A small-molecule ligand and the protein it binds are described below.
Small molecule (SMILES): O=C(O)c1ccnc(-c2cc[nH]n2)c1

Binding-site contacts:
Ligand atom C4 contacts residue PHE207 of chain 1.B at 3.7 Å (hydrophobic).
Ligand atom C3 contacts residue HIS210 of chain 1.B at 3.9 Å.
Ligand atom O contacts residue TYR154 of chain 1.B at 2.6 Å (h-bond).
Ligand atom N2 contacts residue GLU212 of chain 1.B at 3.2 Å (salt-bridge).
Ligand atom N1 contacts residue HIS210 of chain 1.B at 3.4 Å (h-bond).
Ligand atom C5 contacts residue TRP230 of chain 1.B at 3.6 Å (hydrophobic).
Ligand atom C1 contacts residue PHE207 of chain 1.B at 3.9 Å (hydrophobic).
Ligand atom C4 contacts residue HIS298 of chain 1.B at 3.8 Å.
Ligand atom O1 contacts residue TYR154 of chain 1.B at 3.2 Å (h-bond).
Ligand atom C4 contacts residue TRP230 of chain 1.B at 3.5 Å (hydrophobic).
Ligand atom N contacts residue NI1 of chain 1.G at 2.2 Å (h-bond).
Ligand atom N contacts residue HIS298 of chain 1.B at 3.7 Å.
Ligand atom N1 contacts residue GLU212 of chain 1.B at 3.1 Å (salt-bridge).
Ligand atom O1 contacts residue LYS228 of chain 1.B at 2.7 Å (salt-bridge).
Ligand atom C4 contacts residue HIS210 of chain 1.B at 4.3 Å.
Ligand atom N2 contacts residue NI1 of chain 1.G at 3.7 Å.
Ligand atom C6 contacts residue TYR199 of chain 1.B at 4.1 Å (hydrophobic).
Ligand atom N contacts residue GLU212 of chain 1.B at 4.2 Å.
Ligand atom C7 contacts residue LYS263 of chain 1.B at 3.7 Å.
Ligand atom C7 contacts residue TYR199 of chain 1.B at 3.8 Å (hydrophobic).
Ligand atom C contacts residue LYS228 of chain 1.B at 3.9 Å.
Ligand atom O contacts residue PHE207 of chain 1.B at 4.2 Å.
Ligand atom O contacts residue TYR199 of chain 1.B at 3.3 Å.
Ligand atom C1 contacts residue ASN220 of chain 1.B at 4.1 Å.
Ligand atom N2 contacts residue HIS210 of chain 1.B at 4.1 Å.
Ligand atom C8 contacts residue TYR199 of chain 1.B at 3.3 Å (hydrophobic).
Ligand atom C3 contacts residue NI1 of chain 1.G at 3.1 Å.
Ligand atom C4 contacts residue NI1 of chain 1.G at 3.1 Å.
Ligand atom N1 contacts residue NI1 of chain 1.G at 2.6 Å (h-bond).
Ligand atom C2 contacts residue TYR199 of chain 1.B at 4.1 Å (hydrophobic).
Ligand atom N2 contacts residue LYS263 of chain 1.B at 3.8 Å.
Ligand atom C5 contacts residue PHE207 of chain 1.B at 3.5 Å (hydrophobic).
Ligand atom O1 contacts residue ASN220 of chain 1.B at 3.9 Å.
Ligand atom C5 contacts residue ASN220 of chain 1.B at 3.8 Å.
Ligand atom C contacts residue PHE207 of chain 1.B at 3.8 Å (hydrophobic).
Ligand atom O1 contacts residue PHE207 of chain 1.B at 3.8 Å.
Ligand atom N contacts residue HIS210 of chain 1.B at 3.5 Å (h-bond).
Ligand atom C6 contacts residue HIS210 of chain 1.B at 3.6 Å.
Ligand atom C contacts residue TYR154 of chain 1.B at 3.3 Å (hydrophobic).
Ligand atom C6 contacts residue NI1 of chain 1.G at 3.1 Å.

Sequence of chain 1.B:
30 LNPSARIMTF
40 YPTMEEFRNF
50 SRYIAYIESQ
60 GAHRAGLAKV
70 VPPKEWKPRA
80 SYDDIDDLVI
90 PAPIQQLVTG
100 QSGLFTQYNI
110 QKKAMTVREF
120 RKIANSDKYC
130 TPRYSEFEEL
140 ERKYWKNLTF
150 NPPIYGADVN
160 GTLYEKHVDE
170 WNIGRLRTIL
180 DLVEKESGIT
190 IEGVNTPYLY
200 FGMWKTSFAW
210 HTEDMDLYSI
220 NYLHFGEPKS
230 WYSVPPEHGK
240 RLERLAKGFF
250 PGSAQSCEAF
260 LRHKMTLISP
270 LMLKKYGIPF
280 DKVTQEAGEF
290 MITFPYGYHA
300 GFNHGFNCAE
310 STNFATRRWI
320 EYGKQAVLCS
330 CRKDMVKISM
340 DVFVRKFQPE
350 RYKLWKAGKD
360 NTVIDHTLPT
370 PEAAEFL